Sequence of chain 1.A:
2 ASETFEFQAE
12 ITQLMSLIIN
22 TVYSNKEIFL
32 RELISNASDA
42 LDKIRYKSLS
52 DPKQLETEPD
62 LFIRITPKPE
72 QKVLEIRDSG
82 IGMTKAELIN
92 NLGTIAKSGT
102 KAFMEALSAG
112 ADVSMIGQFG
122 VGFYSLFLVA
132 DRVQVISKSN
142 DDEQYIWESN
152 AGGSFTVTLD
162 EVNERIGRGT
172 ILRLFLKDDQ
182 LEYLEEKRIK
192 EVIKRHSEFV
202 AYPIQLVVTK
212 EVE

Binding-site contacts:
Ligand atom CBF contacts residue PHE124 of chain 1.A at 3.5 Å (hydrophobic).
Ligand atom CBL contacts residue LYS98 of chain 1.A at 3.5 Å.
Ligand atom OAN contacts residue LYS98 of chain 1.A at 2.5 Å (salt-bridge).
Ligand atom CAF contacts residue ASN92 of chain 1.A at 3.7 Å.
Ligand atom CAG contacts residue LYS44 of chain 1.A at 3.7 Å.
Ligand atom CAP contacts residue PHE124 of chain 1.A at 3.9 Å (hydrophobic).
Ligand atom OAK contacts residue ASN37 of chain 1.A at 3.4 Å.
Ligand atom CBO contacts residue ASN37 of chain 1.A at 4.0 Å.
Ligand atom CAD contacts residue ASN37 of chain 1.A at 3.8 Å.
Ligand atom CAT contacts residue LYS44 of chain 1.A at 3.4 Å.
Ligand atom OAL contacts residue PHE124 of chain 1.A at 3.0 Å (h-bond).
Ligand atom OAL contacts residue GLY121 of chain 1.A at 3.7 Å.
Ligand atom OAK contacts residue ALA38 of chain 1.A at 3.9 Å.
Ligand atom CAB contacts residue ASN92 of chain 1.A at 3.1 Å.
Ligand atom CAG contacts residue ALA41 of chain 1.A at 3.6 Å (hydrophobic).
Ligand atom NAJ contacts residue ASP79 of chain 1.A at 2.9 Å (salt-bridge).
Ligand atom CBR contacts residue ASN37 of chain 1.A at 3.6 Å.
Ligand atom CAA contacts residue PHE124 of chain 1.A at 3.5 Å (hydrophobic).
Ligand atom CBJ contacts residue GLY121 of chain 1.A at 4.0 Å.
Ligand atom NAJ contacts residue ALA41 of chain 1.A at 3.4 Å.
Ligand atom OAZ contacts residue MET84 of chain 1.A at 3.4 Å.
Ligand atom CBC contacts residue ALA41 of chain 1.A at 3.8 Å (hydrophobic).
Ligand atom NAY contacts residue GLY121 of chain 1.A at 3.1 Å (h-bond).
Ligand atom CBM contacts residue ASN92 of chain 1.A at 4.0 Å.
Ligand atom CAE contacts residue ASN37 of chain 1.A at 3.1 Å.
Ligand atom CBD contacts residue PHE124 of chain 1.A at 3.6 Å (hydrophobic).
Ligand atom OAL contacts residue GLY123 of chain 1.A at 3.4 Å (h-bond).
Ligand atom CAP contacts residue LEU93 of chain 1.A at 3.7 Å (hydrophobic).
Ligand atom NAJ contacts residue THR171 of chain 1.A at 3.3 Å (h-bond).
Ligand atom OAL contacts residue VAL122 of chain 1.A at 3.3 Å.
Ligand atom CAG contacts residue ILE82 of chain 1.A at 3.9 Å (hydrophobic).
Ligand atom OBA contacts residue ASN92 of chain 1.A at 2.8 Å (h-bond).
Ligand atom OBB contacts residue MET84 of chain 1.A at 3.8 Å.
Ligand atom OAK contacts residue ASP79 of chain 1.A at 3.6 Å (salt-bridge).
Ligand atom NAX contacts residue LYS44 of chain 1.A at 3.3 Å (salt-bridge).
Ligand atom CAC contacts residue ASN92 of chain 1.A at 3.8 Å.
Ligand atom OAO contacts residue LYS44 of chain 1.A at 3.2 Å.
Ligand atom CBC contacts residue ASP79 of chain 1.A at 3.7 Å.
Ligand atom CBF contacts residue GLY121 of chain 1.A at 3.9 Å.
Ligand atom CAA contacts residue LEU173 of chain 1.A at 3.6 Å (hydrophobic).

The small molecule below binds the protein below.
Small molecule (SMILES): CO[C@H]1C=CC=C(C)C(=O)NC2=C(C)C(=O)C(NCCN(C)C)=C(C[C@@H](C)C[C@H](OC)[C@H](O)[C@H](C)C=C(C)[C@H]1OC(N)=O)C2=O